This small molecule binds to this protein.
Small molecule (SMILES): C[C@@H]1C[C@H]2C(=O)OC[C@H](NC(=O)[C@H](Cc3cc(F)cc(F)c3)NC(=O)CCC3CCCCC3)C(=O)N3CCC[C@H]3C(=O)N3CC=CC[C@H]3C(=O)N[C@@H](C)C(=O)N2C1

Sequence of chain 1.D:
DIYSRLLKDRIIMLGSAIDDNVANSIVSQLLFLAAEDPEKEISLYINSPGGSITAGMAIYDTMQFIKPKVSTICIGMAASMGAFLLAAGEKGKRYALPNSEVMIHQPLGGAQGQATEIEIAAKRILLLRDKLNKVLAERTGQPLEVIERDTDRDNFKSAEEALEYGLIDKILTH

Binding-site contacts:
Ligand atom F1 contacts residue TYR62 of chain 1.E at 3.9 Å.
Ligand atom O2 contacts residue LEU48 of chain 1.D at 3.3 Å.
Ligand atom CD2 contacts residue PHE82 of chain 1.D at 3.7 Å (hydrophobic).
Ligand atom F2 contacts residue LEU114 of chain 1.E at 3.6 Å.
Ligand atom F2 contacts residue THR79 of chain 1.D at 3.5 Å.
Ligand atom CE1 contacts residue LEU48 of chain 1.D at 3.7 Å (hydrophobic).
Ligand atom CB contacts residue ILE90 of chain 1.E at 3.8 Å (hydrophobic).
Ligand atom F2 contacts residue ASP78 of chain 1.D at 3.8 Å.
Ligand atom C contacts residue SER60 of chain 1.E at 3.9 Å.
Ligand atom O contacts residue PHE82 of chain 1.D at 3.6 Å.
Ligand atom CD contacts residue ILE28 of chain 1.E at 3.5 Å (hydrophobic).
Ligand atom O contacts residue TYR62 of chain 1.E at 2.9 Å (h-bond).
Ligand atom CE2 contacts residue THR79 of chain 1.D at 3.9 Å.
Ligand atom CZ contacts residue LEU114 of chain 1.E at 3.6 Å (hydrophobic).
Ligand atom CG contacts residue LEU48 of chain 1.D at 3.8 Å (hydrophobic).
Ligand atom O contacts residue PHE82 of chain 1.D at 3.8 Å.
Ligand atom N contacts residue PHE82 of chain 1.D at 3.9 Å.
Ligand atom C contacts residue PHE82 of chain 1.D at 3.7 Å (hydrophobic).
Ligand atom CZ contacts residue ILE92 of chain 1.E at 3.6 Å (hydrophobic).
Ligand atom C6 contacts residue LEU48 of chain 1.D at 3.7 Å (hydrophobic).
Ligand atom N contacts residue TYR62 of chain 1.E at 3.4 Å (h-bond).
Ligand atom CD1 contacts residue LEU48 of chain 1.D at 3.5 Å (hydrophobic).
Ligand atom C5 contacts residue ALA52 of chain 1.D at 3.9 Å (hydrophobic).
Ligand atom C1 contacts residue LEU48 of chain 1.D at 3.7 Å (hydrophobic).
Ligand atom C6 contacts residue LEU23 of chain 1.E at 3.6 Å (hydrophobic).
Ligand atom C3 contacts residue ASP26 of chain 1.E at 3.4 Å.
Ligand atom F2 contacts residue PHE82 of chain 1.D at 3.2 Å.
Ligand atom CE contacts residue ASP26 of chain 1.E at 3.3 Å.
Ligand atom CE contacts residue LEU189 of chain 1.E at 3.6 Å (hydrophobic).
Ligand atom CD contacts residue TYR112 of chain 1.E at 3.6 Å (hydrophobic).
Ligand atom C4 contacts residue ASP26 of chain 1.E at 3.8 Å.
Ligand atom O contacts residue SER60 of chain 1.E at 3.7 Å.
Ligand atom CE1 contacts residue ILE92 of chain 1.E at 3.8 Å (hydrophobic).
Ligand atom CB contacts residue ILE90 of chain 1.E at 3.8 Å (hydrophobic).
Ligand atom F1 contacts residue ILE92 of chain 1.E at 3.1 Å.
Ligand atom CD1 contacts residue TYR62 of chain 1.E at 3.6 Å (hydrophobic).
Ligand atom CA contacts residue PHE82 of chain 1.D at 3.9 Å (hydrophobic).
Ligand atom F1 contacts residue VAL44 of chain 1.D at 3.6 Å.
Ligand atom CZ contacts residue THR79 of chain 1.D at 3.7 Å.
Ligand atom CB contacts residue TYR62 of chain 1.E at 3.7 Å (hydrophobic).

Sequence of chain 1.E:
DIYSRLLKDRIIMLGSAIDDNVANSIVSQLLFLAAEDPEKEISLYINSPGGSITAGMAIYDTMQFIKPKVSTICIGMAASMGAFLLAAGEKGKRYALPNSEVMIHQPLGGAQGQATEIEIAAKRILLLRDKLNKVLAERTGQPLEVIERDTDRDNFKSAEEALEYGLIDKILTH